Binding-site contacts:
Ligand atom C2 contacts residue ASN57 of chain 8.A at 2.8 Å.
Ligand atom C5 contacts residue ASN57 of chain 8.A at 3.7 Å.
Ligand atom C5 contacts residue ARG14 of chain 8.A at 3.9 Å.
Ligand atom C6 contacts residue ARG14 of chain 8.A at 4.3 Å.
Ligand atom C7 contacts residue ASN57 of chain 8.A at 3.5 Å.
Ligand atom O5 contacts residue ARG14 of chain 8.A at 4.4 Å.
Ligand atom O7 contacts residue ASN57 of chain 8.A at 3.0 Å (h-bond).
Ligand atom C3 contacts residue ARG14 of chain 8.A at 4.2 Å.
Ligand atom N2 contacts residue ASN57 of chain 8.A at 3.2 Å (h-bond).
Ligand atom N2 contacts residue ARG14 of chain 8.A at 4.1 Å.
Ligand atom O5 contacts residue ASN57 of chain 8.A at 2.4 Å (h-bond).
Ligand atom C2 contacts residue ARG14 of chain 8.A at 4.3 Å.
Ligand atom C3 contacts residue ASN57 of chain 8.A at 4.0 Å.
Ligand atom C6 contacts residue THR59 of chain 8.A at 4.4 Å.
Ligand atom C1 contacts residue ARG14 of chain 8.A at 4.0 Å.
Ligand atom C4 contacts residue ASN57 of chain 8.A at 4.5 Å.
Ligand atom C1 contacts residue ASN57 of chain 8.A at 1.5 Å.

Sequence of chain 8.A:
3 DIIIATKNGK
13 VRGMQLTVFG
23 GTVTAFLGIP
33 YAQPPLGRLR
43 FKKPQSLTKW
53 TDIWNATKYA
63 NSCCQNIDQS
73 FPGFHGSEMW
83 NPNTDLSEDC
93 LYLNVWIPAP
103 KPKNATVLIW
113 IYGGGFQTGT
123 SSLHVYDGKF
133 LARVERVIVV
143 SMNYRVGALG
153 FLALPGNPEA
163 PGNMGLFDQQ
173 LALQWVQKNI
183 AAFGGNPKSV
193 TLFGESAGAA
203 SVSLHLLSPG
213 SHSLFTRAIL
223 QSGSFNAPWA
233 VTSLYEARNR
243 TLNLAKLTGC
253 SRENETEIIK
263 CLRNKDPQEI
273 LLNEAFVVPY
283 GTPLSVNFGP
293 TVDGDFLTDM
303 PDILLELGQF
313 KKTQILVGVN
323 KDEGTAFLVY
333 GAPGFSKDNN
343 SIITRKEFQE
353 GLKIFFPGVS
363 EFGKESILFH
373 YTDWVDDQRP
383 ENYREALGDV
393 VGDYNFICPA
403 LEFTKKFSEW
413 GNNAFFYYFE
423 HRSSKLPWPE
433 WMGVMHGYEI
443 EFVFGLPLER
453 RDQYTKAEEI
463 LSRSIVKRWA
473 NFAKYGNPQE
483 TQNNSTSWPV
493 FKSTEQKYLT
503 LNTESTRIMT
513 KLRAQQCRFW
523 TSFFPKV

A protein and the small-molecule ligand that binds it are described below.
Small molecule (SMILES): CC(=O)N[C@@H]1[C@@H](O)[C@H](O)[C@@H](CO)O[C@H]1O